Binding-site contacts:
Ligand atom O5 contacts residue CN81 of chain 1.S at 2.6 Å (h-bond).
Ligand atom O4 contacts residue TYR36 of chain 1.D at 3.1 Å (h-bond).
Ligand atom O5 contacts residue GLN53 of chain 1.D at 4.1 Å.
Ligand atom C4 contacts residue CA1 of chain 1.Q at 3.4 Å.
Ligand atom C2 contacts residue ASN107 of chain 1.D at 3.7 Å.
Ligand atom O3 contacts residue TYR36 of chain 1.D at 3.4 Å (h-bond).
Ligand atom O6 contacts residue GLN53 of chain 1.D at 2.7 Å (h-bond).
Ligand atom C6 contacts residue HIS50 of chain 1.D at 3.6 Å.
Ligand atom C3 contacts residue CA1 of chain 1.Q at 3.3 Å.
Ligand atom O4 contacts residue ASP100 of chain 1.D at 2.6 Å (salt-bridge).
Ligand atom O4 contacts residue CA1 of chain 1.Q at 2.6 Å.
Ligand atom O2 contacts residue TYR36 of chain 1.D at 4.2 Å.
Ligand atom C4 contacts residue TYR36 of chain 1.D at 4.1 Å (hydrophobic).
Ligand atom C4 contacts residue THR104 of chain 1.D at 3.4 Å.
Ligand atom C6 contacts residue GLN53 of chain 1.D at 3.5 Å.
Ligand atom C5 contacts residue GLN53 of chain 1.D at 3.5 Å.
Ligand atom O6 contacts residue VAL101 of chain 1.D at 4.2 Å.
Ligand atom O2 contacts residue ASN107 of chain 1.D at 2.9 Å (h-bond).
Ligand atom C2 contacts residue TYR36 of chain 1.D at 3.5 Å (hydrophobic).
Ligand atom C2 contacts residue CN81 of chain 1.S at 2.7 Å.
Ligand atom O4 contacts residue THR104 of chain 1.D at 3.4 Å (h-bond).
Ligand atom C3 contacts residue ASN107 of chain 1.D at 3.9 Å.
Ligand atom O2 contacts residue CN81 of chain 1.S at 3.0 Å (h-bond).
Ligand atom C3 contacts residue CN81 of chain 1.S at 4.1 Å.
Ligand atom C6 contacts residue VAL101 of chain 1.D at 3.8 Å (hydrophobic).
Ligand atom O3 contacts residue ASN107 of chain 1.D at 2.9 Å (h-bond).
Ligand atom C3 contacts residue THR104 of chain 1.D at 4.0 Å.
Ligand atom C5 contacts residue CN81 of chain 1.S at 3.9 Å.
Ligand atom C3 contacts residue TYR36 of chain 1.D at 3.8 Å (hydrophobic).
Ligand atom C4 contacts residue ASP100 of chain 1.D at 3.5 Å.
Ligand atom C5 contacts residue HIS50 of chain 1.D at 4.0 Å.
Ligand atom O5 contacts residue TYR36 of chain 1.D at 3.6 Å.
Ligand atom C6 contacts residue ASP100 of chain 1.D at 3.5 Å.
Ligand atom C5 contacts residue ASP100 of chain 1.D at 4.1 Å.
Ligand atom O3 contacts residue THR104 of chain 1.D at 3.2 Å (h-bond).
Ligand atom O3 contacts residue CA1 of chain 1.Q at 2.4 Å.
Ligand atom C1 contacts residue CN81 of chain 1.S at 1.8 Å.
Ligand atom O5 contacts residue HIS50 of chain 1.D at 3.4 Å (h-bond).
Ligand atom C2 contacts residue CA1 of chain 1.Q at 4.0 Å.
Ligand atom O6 contacts residue HIS50 of chain 1.D at 2.7 Å (h-bond).

Sequence of chain 1.D:
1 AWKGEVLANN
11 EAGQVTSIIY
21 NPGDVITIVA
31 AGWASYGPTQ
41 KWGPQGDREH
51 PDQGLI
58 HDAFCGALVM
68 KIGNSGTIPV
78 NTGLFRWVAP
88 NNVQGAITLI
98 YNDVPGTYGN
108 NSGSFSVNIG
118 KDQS

A small-molecule ligand and the protein it binds are described below.
Small molecule (SMILES): OC[C@H]1O[C@@H](O)[C@H](O)[C@@H](O)[C@H]1O